Sequence of chain 2.A:
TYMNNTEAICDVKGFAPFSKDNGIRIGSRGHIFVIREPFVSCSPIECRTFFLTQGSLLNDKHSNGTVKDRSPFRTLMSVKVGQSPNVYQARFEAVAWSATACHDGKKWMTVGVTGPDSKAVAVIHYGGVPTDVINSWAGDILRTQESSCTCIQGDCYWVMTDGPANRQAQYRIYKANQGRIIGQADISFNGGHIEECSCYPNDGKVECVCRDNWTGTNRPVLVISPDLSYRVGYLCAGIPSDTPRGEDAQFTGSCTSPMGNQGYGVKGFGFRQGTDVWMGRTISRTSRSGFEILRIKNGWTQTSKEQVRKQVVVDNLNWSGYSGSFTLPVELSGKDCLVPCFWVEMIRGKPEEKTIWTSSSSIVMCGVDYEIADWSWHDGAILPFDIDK

Binding-site contacts:
Ligand atom CAQ contacts residue ASP69 of chain 2.A at 3.2 Å.
Ligand atom OAG contacts residue ARG211 of chain 2.A at 3.0 Å (salt-bridge).
Ligand atom CAO contacts residue TYR322 of chain 2.A at 3.0 Å (hydrophobic).
Ligand atom CAJ contacts residue GLU195 of chain 2.A at 3.9 Å.
Ligand atom NAD contacts residue ASP69 of chain 2.A at 2.6 Å (salt-bridge).
Ligand atom CAN contacts residue ARG70 of chain 2.A at 4.0 Å.
Ligand atom OAF contacts residue TYR322 of chain 2.A at 3.5 Å (h-bond).
Ligand atom CAJ contacts residue ALA165 of chain 2.A at 3.8 Å (hydrophobic).
Ligand atom NAD contacts residue GLU37 of chain 2.A at 2.9 Å (salt-bridge).
Ligand atom OAF contacts residue ARG36 of chain 2.A at 2.9 Å (salt-bridge).
Ligand atom CAP contacts residue TYR322 of chain 2.A at 3.0 Å (hydrophobic).
Ligand atom OAG contacts residue TYR322 of chain 2.A at 3.4 Å (h-bond).
Ligand atom OAE contacts residue ASP69 of chain 2.A at 3.5 Å.
Ligand atom CAI contacts residue GLU196 of chain 2.A at 3.7 Å.
Ligand atom CAB contacts residue ARG143 of chain 2.A at 3.5 Å.
Ligand atom CAH contacts residue ASP69 of chain 2.A at 3.2 Å.
Ligand atom CAS contacts residue GLU196 of chain 2.A at 3.6 Å.
Ligand atom CAO contacts residue TYR264 of chain 2.A at 3.9 Å (hydrophobic).
Ligand atom CAH contacts residue GLU37 of chain 2.A at 3.6 Å.
Ligand atom CAA contacts residue ARG211 of chain 2.A at 3.6 Å.
Ligand atom CAA contacts residue GLU195 of chain 2.A at 3.8 Å.
Ligand atom CAK contacts residue TYR322 of chain 2.A at 3.6 Å (hydrophobic).
Ligand atom CAO contacts residue ARG288 of chain 2.A at 3.6 Å.
Ligand atom CAQ contacts residue TYR322 of chain 2.A at 3.8 Å (hydrophobic).
Ligand atom CAH contacts residue ARG36 of chain 2.A at 3.9 Å.
Ligand atom CAC contacts residue TRP97 of chain 2.A at 3.8 Å (hydrophobic).
Ligand atom CAS contacts residue TYR322 of chain 2.A at 3.9 Å (hydrophobic).
Ligand atom CAA contacts residue ASN213 of chain 2.A at 3.8 Å.
Ligand atom CAH contacts residue TYR322 of chain 2.A at 3.2 Å (hydrophobic).
Ligand atom OAE contacts residue ARG70 of chain 2.A at 2.9 Å (salt-bridge).
Ligand atom CAQ contacts residue GLU37 of chain 2.A at 3.6 Å.
Ligand atom CAJ contacts residue ARG143 of chain 2.A at 3.3 Å.
Ligand atom CAB contacts residue ILE141 of chain 2.A at 4.0 Å (hydrophobic).
Ligand atom CAI contacts residue GLU195 of chain 2.A at 3.6 Å.
Ligand atom CAO contacts residue ARG211 of chain 2.A at 3.8 Å.
Ligand atom OAG contacts residue ARG288 of chain 2.A at 2.8 Å (salt-bridge).
Ligand atom OAF contacts residue ARG288 of chain 2.A at 3.0 Å (salt-bridge).
Ligand atom CAT contacts residue ASP69 of chain 2.A at 3.8 Å.
Ligand atom CAK contacts residue ARG211 of chain 2.A at 3.9 Å.
Ligand atom OAG contacts residue TYR264 of chain 2.A at 3.3 Å (h-bond).

The protein below binds the small molecule below.
Small molecule (SMILES): CCC(CC)O[C@@H]1CC(C(=O)O)=C[C@H](N)[C@H]1NC(C)=O